Binding-site contacts:
Ligand atom O5 contacts residue ARG445 of chain 1.D at 2.7 Å (salt-bridge).
Ligand atom C1 contacts residue ARG445 of chain 1.D at 3.4 Å.
Ligand atom C4 contacts residue ASN341 of chain 1.D at 4.2 Å.
Ligand atom C6 contacts residue ARG445 of chain 1.D at 3.9 Å.
Ligand atom C6 contacts residue HIS342 of chain 1.D at 4.3 Å.
Ligand atom C8 contacts residue PHE340 of chain 1.D at 4.4 Å (hydrophobic).
Ligand atom O7 contacts residue ILE339 of chain 1.D at 3.2 Å.
Ligand atom C2 contacts residue ASN341 of chain 1.D at 2.4 Å.
Ligand atom C5 contacts residue HIS342 of chain 1.D at 4.1 Å.
Ligand atom C1 contacts residue HIS342 of chain 1.D at 4.0 Å.
Ligand atom O7 contacts residue THR443 of chain 1.D at 4.4 Å.
Ligand atom C1 contacts residue ASN341 of chain 1.D at 1.4 Å.
Ligand atom N2 contacts residue ASN341 of chain 1.D at 2.9 Å (h-bond).
Ligand atom C5 contacts residue ARG445 of chain 1.D at 3.9 Å.
Ligand atom C8 contacts residue THR373 of chain 1.D at 4.0 Å.
Ligand atom O5 contacts residue ASN341 of chain 1.D at 2.3 Å (h-bond).
Ligand atom C5 contacts residue ASN341 of chain 1.D at 3.6 Å.
Ligand atom O7 contacts residue ASN341 of chain 1.D at 3.6 Å.
Ligand atom O5 contacts residue HIS342 of chain 1.D at 3.7 Å.
Ligand atom C7 contacts residue ILE339 of chain 1.D at 3.7 Å (hydrophobic).
Ligand atom C8 contacts residue ILE339 of chain 1.D at 3.5 Å (hydrophobic).
Ligand atom C7 contacts residue ASN341 of chain 1.D at 3.5 Å.
Ligand atom C3 contacts residue ASN341 of chain 1.D at 3.8 Å.

Sequence of chain 1.D:
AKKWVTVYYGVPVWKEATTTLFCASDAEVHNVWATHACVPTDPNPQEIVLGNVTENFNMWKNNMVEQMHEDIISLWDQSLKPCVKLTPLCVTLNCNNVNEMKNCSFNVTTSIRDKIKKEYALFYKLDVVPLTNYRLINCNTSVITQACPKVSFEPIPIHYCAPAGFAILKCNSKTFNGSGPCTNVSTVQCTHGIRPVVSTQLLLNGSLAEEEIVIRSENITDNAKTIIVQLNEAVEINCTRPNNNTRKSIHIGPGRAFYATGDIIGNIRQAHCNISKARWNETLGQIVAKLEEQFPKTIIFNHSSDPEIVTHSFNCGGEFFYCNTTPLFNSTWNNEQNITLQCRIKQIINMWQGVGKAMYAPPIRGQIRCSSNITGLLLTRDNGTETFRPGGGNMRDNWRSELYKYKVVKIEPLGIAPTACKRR

The protein below binds the small molecule below.
Small molecule (SMILES): CC(=O)N[C@@H]1[C@@H](O)[C@H](O)[C@@H](CO)O[C@H]1O